Sequence of chain 1.A:
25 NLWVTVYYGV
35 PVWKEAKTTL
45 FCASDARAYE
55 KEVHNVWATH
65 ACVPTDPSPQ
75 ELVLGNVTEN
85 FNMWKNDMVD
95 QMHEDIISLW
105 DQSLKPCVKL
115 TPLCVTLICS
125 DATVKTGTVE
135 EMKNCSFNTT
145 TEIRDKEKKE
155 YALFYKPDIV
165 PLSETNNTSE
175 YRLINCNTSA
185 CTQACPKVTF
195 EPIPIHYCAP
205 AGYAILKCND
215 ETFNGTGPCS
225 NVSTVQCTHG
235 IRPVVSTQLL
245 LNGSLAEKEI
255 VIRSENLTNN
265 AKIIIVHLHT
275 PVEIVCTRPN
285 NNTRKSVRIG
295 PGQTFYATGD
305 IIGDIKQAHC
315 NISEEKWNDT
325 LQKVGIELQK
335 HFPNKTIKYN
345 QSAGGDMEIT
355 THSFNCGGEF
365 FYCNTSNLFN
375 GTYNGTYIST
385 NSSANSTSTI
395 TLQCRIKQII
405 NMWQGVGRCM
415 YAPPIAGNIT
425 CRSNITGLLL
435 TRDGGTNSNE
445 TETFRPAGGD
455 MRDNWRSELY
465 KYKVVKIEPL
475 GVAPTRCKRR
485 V

This protein binds this small molecule.
Small molecule (SMILES): CC(=O)N[C@H]1[C@H](O[C@H]2[C@H](O)[C@@H](NC(C)=O)CO[C@@H]2CO)O[C@H](CO)[C@@H](O[C@@H]2O[C@H](CO)[C@@H](O)[C@H](O)[C@@H]2O)[C@@H]1O

Binding-site contacts:
Ligand atom O7 contacts residue ASN181 of chain 1.A at 3.2 Å (h-bond).
Ligand atom C5 contacts residue ILE178 of chain 1.A at 4.3 Å (hydrophobic).
Ligand atom O5 contacts residue ASN181 of chain 1.A at 2.4 Å (h-bond).
Ligand atom O6 contacts residue VAL164 of chain 1.A at 4.0 Å.
Ligand atom C3 contacts residue ASN181 of chain 1.A at 3.8 Å.
Ligand atom C2 contacts residue ASN181 of chain 1.A at 2.5 Å.
Ligand atom C8 contacts residue ASN181 of chain 1.A at 4.3 Å.
Ligand atom O6 contacts residue ARG176 of chain 1.A at 3.7 Å.
Ligand atom C6 contacts residue ILE178 of chain 1.A at 4.5 Å (hydrophobic).
Ligand atom C7 contacts residue ASN181 of chain 1.A at 3.2 Å.
Ligand atom C8 contacts residue VAL164 of chain 1.A at 4.0 Å (hydrophobic).
Ligand atom C6 contacts residue ARG176 of chain 1.A at 3.5 Å.
Ligand atom N2 contacts residue ASN181 of chain 1.A at 2.9 Å (h-bond).
Ligand atom C5 contacts residue ASN181 of chain 1.A at 3.7 Å.
Ligand atom C4 contacts residue ASN181 of chain 1.A at 4.2 Å.
Ligand atom C1 contacts residue THR182 of chain 1.A at 4.3 Å.
Ligand atom C1 contacts residue ASN181 of chain 1.A at 1.4 Å.
Ligand atom O5 contacts residue ARG176 of chain 1.A at 2.9 Å (salt-bridge).
Ligand atom C5 contacts residue ARG176 of chain 1.A at 3.7 Å.
Ligand atom C6 contacts residue VAL164 of chain 1.A at 3.8 Å (hydrophobic).
Ligand atom C1 contacts residue ARG176 of chain 1.A at 3.8 Å.
Ligand atom N2 contacts residue THR182 of chain 1.A at 4.2 Å.